Sequence of chain 1.Q:
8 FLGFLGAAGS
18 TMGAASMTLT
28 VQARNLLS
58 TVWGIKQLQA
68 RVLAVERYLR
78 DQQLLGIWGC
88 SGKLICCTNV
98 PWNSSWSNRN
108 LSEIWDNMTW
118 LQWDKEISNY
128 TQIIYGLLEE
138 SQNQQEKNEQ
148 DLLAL

The protein below binds the small molecule below.
Small molecule (SMILES): CC(=O)N[C@@H]1[C@@H](O)[C@H](O)[C@@H](CO)O[C@H]1O

Binding-site contacts:
Ligand atom O5 contacts residue GLU110 of chain 1.Q at 3.6 Å (salt-bridge).
Ligand atom C1 contacts residue ASN107 of chain 1.Q at 1.4 Å.
Ligand atom C5 contacts residue GLU110 of chain 1.Q at 3.4 Å.
Ligand atom N2 contacts residue ASN107 of chain 1.Q at 2.9 Å (h-bond).
Ligand atom C6 contacts residue GLU110 of chain 1.Q at 3.7 Å.
Ligand atom C4 contacts residue ASN107 of chain 1.Q at 4.3 Å.
Ligand atom N2 contacts residue SER109 of chain 1.Q at 4.0 Å.
Ligand atom C7 contacts residue ASN107 of chain 1.Q at 3.4 Å.
Ligand atom O7 contacts residue ASN107 of chain 1.Q at 3.6 Å (h-bond).
Ligand atom C1 contacts residue GLU110 of chain 1.Q at 4.0 Å.
Ligand atom C8 contacts residue ASN107 of chain 1.Q at 4.4 Å.
Ligand atom C5 contacts residue ASN107 of chain 1.Q at 3.7 Å.
Ligand atom O5 contacts residue ASN107 of chain 1.Q at 2.4 Å (h-bond).
Ligand atom C2 contacts residue ASN107 of chain 1.Q at 2.5 Å.
Ligand atom C3 contacts residue ASN107 of chain 1.Q at 3.8 Å.